Sequence of chain 27.C:
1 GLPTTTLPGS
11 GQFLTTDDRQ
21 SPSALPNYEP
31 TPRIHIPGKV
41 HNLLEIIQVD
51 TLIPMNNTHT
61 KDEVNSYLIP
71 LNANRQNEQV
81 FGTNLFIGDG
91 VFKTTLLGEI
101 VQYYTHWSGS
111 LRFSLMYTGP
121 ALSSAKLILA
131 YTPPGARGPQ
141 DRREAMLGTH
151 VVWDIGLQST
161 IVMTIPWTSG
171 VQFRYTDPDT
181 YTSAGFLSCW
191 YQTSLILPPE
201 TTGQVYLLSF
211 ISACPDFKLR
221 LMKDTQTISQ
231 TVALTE

Sequence of chain 26.C:
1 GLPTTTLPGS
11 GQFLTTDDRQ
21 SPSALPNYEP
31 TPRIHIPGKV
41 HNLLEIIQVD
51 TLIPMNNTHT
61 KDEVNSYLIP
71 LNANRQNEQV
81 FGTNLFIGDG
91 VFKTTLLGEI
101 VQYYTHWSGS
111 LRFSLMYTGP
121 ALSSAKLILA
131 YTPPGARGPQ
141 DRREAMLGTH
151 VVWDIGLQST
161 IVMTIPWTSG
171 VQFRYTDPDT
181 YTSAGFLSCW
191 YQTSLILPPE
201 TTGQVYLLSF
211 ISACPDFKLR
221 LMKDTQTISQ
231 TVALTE

A protein and the small-molecule ligand that binds it are described below.
Small molecule (SMILES): Cc1cc(CCCCCOc2ccc(C3=NCCO3)cc2Cl)on1

Binding-site contacts:
Ligand atom C5A contacts residue ALA150 of chain 26.A at 3.9 Å (hydrophobic).
Ligand atom C2B contacts residue TYR152 of chain 26.A at 3.8 Å (hydrophobic).
Ligand atom C4B contacts residue TYR152 of chain 26.A at 3.8 Å (hydrophobic).
Ligand atom CL1 contacts residue ILE104 of chain 26.A at 3.5 Å.
Ligand atom N2 contacts residue ASN219 of chain 26.A at 3.6 Å.
Ligand atom C4C contacts residue VAL188 of chain 26.A at 3.9 Å (hydrophobic).
Ligand atom O1 contacts residue MET221 of chain 26.A at 3.2 Å (h-bond).
Ligand atom O1A contacts residue MET224 of chain 26.A at 2.8 Å.
Ligand atom O1A contacts residue PHE186 of chain 26.A at 2.8 Å.
Ligand atom C5C contacts residue TYR152 of chain 26.A at 3.9 Å (hydrophobic).
Ligand atom C3B contacts residue TYR152 of chain 26.A at 3.7 Å (hydrophobic).
Ligand atom C5A contacts residue MET224 of chain 26.A at 3.5 Å (hydrophobic).
Ligand atom C1C contacts residue TYR128 of chain 26.A at 3.7 Å (hydrophobic).
Ligand atom C4 contacts residue LEU106 of chain 26.A at 3.6 Å (hydrophobic).
Ligand atom C5A contacts residue VAL176 of chain 26.A at 3.2 Å (hydrophobic).
Ligand atom N3A contacts residue PRO174 of chain 26.A at 3.7 Å.
Ligand atom C6B contacts residue TYR128 of chain 26.A at 3.8 Å (hydrophobic).
Ligand atom C5B contacts residue PHE186 of chain 26.A at 3.5 Å (hydrophobic).
Ligand atom C5B contacts residue MET224 of chain 26.A at 3.5 Å (hydrophobic).
Ligand atom C2C contacts residue TYR128 of chain 26.A at 3.8 Å (hydrophobic).
Ligand atom O1B contacts residue ILE104 of chain 26.A at 3.8 Å.
Ligand atom C1C contacts residue LEU106 of chain 26.A at 3.5 Å (hydrophobic).
Ligand atom CL1 contacts residue TYR128 of chain 26.A at 3.3 Å.
Ligand atom C5C contacts residue VAL191 of chain 26.A at 3.9 Å (hydrophobic).
Ligand atom C31 contacts residue TYR197 of chain 26.A at 3.9 Å (hydrophobic).
Ligand atom C3C contacts residue TYR128 of chain 26.A at 3.4 Å (hydrophobic).
Ligand atom C4B contacts residue MET224 of chain 26.A at 3.8 Å (hydrophobic).
Ligand atom C2A contacts residue PHE186 of chain 26.A at 3.2 Å (hydrophobic).
Ligand atom C4C contacts residue VAL191 of chain 26.A at 3.5 Å (hydrophobic).
Ligand atom N3A contacts residue ALA24 of chain 26.C at 3.6 Å.
Ligand atom C5C contacts residue VAL188 of chain 26.A at 3.9 Å (hydrophobic).
Ligand atom C5 contacts residue LEU106 of chain 26.A at 3.7 Å (hydrophobic).
Ligand atom C4A contacts residue PRO174 of chain 26.A at 3.3 Å (hydrophobic).
Ligand atom N3A contacts residue PHE186 of chain 26.A at 3.9 Å.
Ligand atom C2A contacts residue MET224 of chain 26.A at 3.4 Å (hydrophobic).
Ligand atom C4B contacts residue PHE186 of chain 26.A at 3.4 Å (hydrophobic).
Ligand atom C2B contacts residue VAL188 of chain 26.A at 3.7 Å (hydrophobic).
Ligand atom C1B contacts residue VAL188 of chain 26.A at 3.9 Å (hydrophobic).
Ligand atom C2C contacts residue TYR197 of chain 26.A at 3.8 Å (hydrophobic).
Ligand atom C5A contacts residue PHE186 of chain 26.A at 3.4 Å (hydrophobic).

Sequence of chain 26.A:
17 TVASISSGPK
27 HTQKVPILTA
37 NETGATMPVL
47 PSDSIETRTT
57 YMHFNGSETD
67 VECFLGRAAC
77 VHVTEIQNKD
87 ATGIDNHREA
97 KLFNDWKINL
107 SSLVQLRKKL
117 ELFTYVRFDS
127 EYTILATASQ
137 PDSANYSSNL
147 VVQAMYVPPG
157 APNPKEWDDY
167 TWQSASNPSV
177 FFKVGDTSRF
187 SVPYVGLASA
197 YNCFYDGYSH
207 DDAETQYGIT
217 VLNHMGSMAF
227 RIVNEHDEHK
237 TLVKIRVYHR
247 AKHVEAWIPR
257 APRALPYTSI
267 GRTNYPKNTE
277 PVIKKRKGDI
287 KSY